The small molecule below binds the protein below.
Small molecule (SMILES): CC(C)(COP(=O)(O)OP(=O)(O)OC[C@H]1O[C@@H](n2cnc3c(N)ncnc32)[C@H](O)[C@@H]1OP(=O)(O)O)[C@@H](O)C(=O)NCCC(=O)NCCS/C(O)=C/c1cc(O)cc(O)c1

Binding-site contacts:
Ligand atom CAE contacts residue GLU189 of chain 1.C at 3.5 Å.
Ligand atom N7A contacts residue ALA233 of chain 1.C at 3.5 Å.
Ligand atom CAB contacts residue CYS319 of chain 1.C at 3.0 Å (hydrophobic).
Ligand atom CAG contacts residue ILE325 of chain 1.C at 3.4 Å (hydrophobic).
Ligand atom OAD contacts residue GLY295 of chain 1.C at 3.3 Å.
Ligand atom OAL contacts residue GLU189 of chain 1.C at 2.5 Å (salt-bridge).
Ligand atom N6A contacts residue ASN236 of chain 1.C at 3.5 Å.
Ligand atom N6A contacts residue ILE235 of chain 1.C at 2.4 Å (h-bond).
Ligand atom O5A contacts residue TYR225 of chain 1.C at 2.6 Å (h-bond).
Ligand atom C6A contacts residue ILE235 of chain 1.C at 3.6 Å (hydrophobic).
Ligand atom CAJ contacts residue GLU189 of chain 1.C at 3.4 Å.
Ligand atom N4P contacts residue ALA233 of chain 1.C at 3.0 Å (h-bond).
Ligand atom CAB contacts residue ILE235 of chain 1.C at 3.4 Å (hydrophobic).
Ligand atom CAC contacts residue ILE235 of chain 1.C at 3.6 Å (hydrophobic).
Ligand atom OAK contacts residue LEU251 of chain 1.C at 3.6 Å.
Ligand atom O2A contacts residue HIS222 of chain 1.C at 3.4 Å.
Ligand atom CAG contacts residue ILE324 of chain 1.C at 3.5 Å (hydrophobic).
Ligand atom C6A contacts residue ALA188 of chain 1.C at 3.6 Å (hydrophobic).
Ligand atom N1A contacts residue LEU237 of chain 1.C at 3.1 Å (h-bond).
Ligand atom OAD contacts residue ILE235 of chain 1.C at 2.7 Å (h-bond).
Ligand atom OAD contacts residue GLY234 of chain 1.C at 3.4 Å.
Ligand atom C12 contacts residue TYR225 of chain 1.C at 3.5 Å (hydrophobic).
Ligand atom OAL contacts residue ARG254 of chain 1.C at 2.9 Å.
Ligand atom C5' contacts residue HIS222 of chain 1.C at 3.4 Å.
Ligand atom C6P contacts residue ALA233 of chain 1.C at 3.4 Å (hydrophobic).
Ligand atom C2A contacts residue ASN236 of chain 1.C at 3.2 Å.
Ligand atom N6A contacts residue LEU237 of chain 1.C at 3.4 Å (h-bond).
Ligand atom OAK contacts residue ILE325 of chain 1.C at 3.2 Å (h-bond).
Ligand atom N1A contacts residue ASN236 of chain 1.C at 3.1 Å.
Ligand atom OAD contacts residue GLY296 of chain 1.C at 3.0 Å (h-bond).
Ligand atom O8A contacts residue HIS222 of chain 1.C at 2.6 Å (h-bond).
Ligand atom O5P contacts residue GLU322 of chain 1.C at 3.2 Å (salt-bridge).
Ligand atom CAI contacts residue ARG254 of chain 1.C at 3.3 Å.
Ligand atom OAK contacts residue GLN416 of chain 1.C at 3.2 Å (h-bond).
Ligand atom SAA contacts residue CYS319 of chain 1.C at 3.1 Å (h-bond).
Ligand atom CAE contacts residue ILE235 of chain 1.C at 3.5 Å (hydrophobic).
Ligand atom O5P contacts residue PRO318 of chain 1.C at 3.2 Å.
Ligand atom OAK contacts residue GLY327 of chain 1.C at 3.0 Å (h-bond).
Ligand atom CAC contacts residue CYS319 of chain 1.C at 2.9 Å (hydrophobic).
Ligand atom O9A contacts residue LYS238 of chain 1.C at 3.4 Å (salt-bridge).

Sequence of chain 1.C:
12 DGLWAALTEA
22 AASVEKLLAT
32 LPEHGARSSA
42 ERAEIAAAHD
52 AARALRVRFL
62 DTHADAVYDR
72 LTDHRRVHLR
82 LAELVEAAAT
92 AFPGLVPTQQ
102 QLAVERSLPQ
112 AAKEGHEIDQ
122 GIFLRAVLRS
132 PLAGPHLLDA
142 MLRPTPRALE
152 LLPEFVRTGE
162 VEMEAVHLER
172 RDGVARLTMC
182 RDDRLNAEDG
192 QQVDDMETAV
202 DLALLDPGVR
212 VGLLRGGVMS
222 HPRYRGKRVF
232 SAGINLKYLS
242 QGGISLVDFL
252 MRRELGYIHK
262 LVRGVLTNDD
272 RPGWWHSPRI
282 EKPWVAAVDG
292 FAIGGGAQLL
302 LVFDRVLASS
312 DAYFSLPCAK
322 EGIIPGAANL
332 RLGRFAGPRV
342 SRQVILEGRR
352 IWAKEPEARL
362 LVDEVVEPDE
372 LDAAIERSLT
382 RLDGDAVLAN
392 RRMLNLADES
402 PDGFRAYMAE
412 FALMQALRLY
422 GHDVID